This protein binds this small molecule.
Small molecule (SMILES): CC(C)Cc1ccc([C@H](C)C(=O)N[C@@H](Cc2ccccc2)C(=O)O)cc1

Binding-site contacts:
Ligand atom C21 contacts residue THR50 of chain 1.A at 3.9 Å.
Ligand atom C3 contacts residue PRO330 of chain 1.A at 3.5 Å (hydrophobic).
Ligand atom C21 contacts residue PHE43 of chain 1.A at 3.9 Å (hydrophobic).
Ligand atom C9 contacts residue ALA331 of chain 1.A at 3.9 Å (hydrophobic).
Ligand atom O1 contacts residue TYR52 of chain 1.A at 2.6 Å (h-bond).
Ligand atom O2 contacts residue GLN74 of chain 1.A at 2.9 Å (h-bond).
Ligand atom O3 contacts residue ALA75 of chain 1.A at 3.0 Å (h-bond).
Ligand atom C6 contacts residue MET186 of chain 1.A at 3.8 Å (hydrophobic).
Ligand atom C15 contacts residue SER73 of chain 1.A at 3.7 Å.
Ligand atom O3 contacts residue GLN74 of chain 1.A at 3.4 Å (h-bond).
Ligand atom C22 contacts residue TYR52 of chain 1.A at 3.8 Å (hydrophobic).
Ligand atom C2 contacts residue LEU438 of chain 1.A at 3.5 Å (hydrophobic).
Ligand atom O3 contacts residue SER73 of chain 1.A at 3.6 Å.
Ligand atom C16 contacts residue LEU21 of chain 1.A at 3.8 Å (hydrophobic).
Ligand atom C4 contacts residue LEU438 of chain 1.A at 3.7 Å (hydrophobic).
Ligand atom C3 contacts residue ALA329 of chain 1.A at 3.9 Å (hydrophobic).
Ligand atom C20 contacts residue ARG48 of chain 1.A at 3.5 Å.
Ligand atom C15 contacts residue GLN74 of chain 1.A at 3.5 Å.
Ligand atom C18 contacts residue LEU21 of chain 1.A at 3.4 Å (hydrophobic).
Ligand atom C13 contacts residue TYR52 of chain 1.A at 3.7 Å (hydrophobic).
Ligand atom C17 contacts residue LEU21 of chain 1.A at 3.4 Å (hydrophobic).
Ligand atom C3 contacts residue ALA331 of chain 1.A at 3.5 Å (hydrophobic).
Ligand atom O2 contacts residue SER73 of chain 1.A at 3.4 Å.
Ligand atom C6 contacts residue LEU438 of chain 1.A at 3.9 Å (hydrophobic).
Ligand atom C17 contacts residue ARG48 of chain 1.A at 3.5 Å.
Ligand atom O3 contacts residue LEU189 of chain 1.A at 3.7 Å.
Ligand atom C18 contacts residue ARG48 of chain 1.A at 3.6 Å.
Ligand atom C15 contacts residue ARG48 of chain 1.A at 3.8 Å.
Ligand atom C22 contacts residue LEU21 of chain 1.A at 3.8 Å (hydrophobic).
Ligand atom C12 contacts residue ALA331 of chain 1.A at 3.6 Å (hydrophobic).
Ligand atom C10 contacts residue SER73 of chain 1.A at 3.9 Å.
Ligand atom C19 contacts residue LEU21 of chain 1.A at 3.9 Å (hydrophobic).
Ligand atom C21 contacts residue ARG48 of chain 1.A at 3.3 Å.
Ligand atom C3 contacts residue LEU438 of chain 1.A at 3.8 Å (hydrophobic).
Ligand atom O2 contacts residue ARG48 of chain 1.A at 2.9 Å (salt-bridge).
Ligand atom C2 contacts residue PHE88 of chain 1.A at 3.7 Å (hydrophobic).
Ligand atom C7 contacts residue VAL27 of chain 1.A at 3.9 Å (hydrophobic).
Ligand atom C22 contacts residue ARG48 of chain 1.A at 3.4 Å.
Ligand atom C19 contacts residue ARG48 of chain 1.A at 3.6 Å.
Ligand atom O1 contacts residue LEU30 of chain 1.A at 3.6 Å.

Sequence of chain 1.A:
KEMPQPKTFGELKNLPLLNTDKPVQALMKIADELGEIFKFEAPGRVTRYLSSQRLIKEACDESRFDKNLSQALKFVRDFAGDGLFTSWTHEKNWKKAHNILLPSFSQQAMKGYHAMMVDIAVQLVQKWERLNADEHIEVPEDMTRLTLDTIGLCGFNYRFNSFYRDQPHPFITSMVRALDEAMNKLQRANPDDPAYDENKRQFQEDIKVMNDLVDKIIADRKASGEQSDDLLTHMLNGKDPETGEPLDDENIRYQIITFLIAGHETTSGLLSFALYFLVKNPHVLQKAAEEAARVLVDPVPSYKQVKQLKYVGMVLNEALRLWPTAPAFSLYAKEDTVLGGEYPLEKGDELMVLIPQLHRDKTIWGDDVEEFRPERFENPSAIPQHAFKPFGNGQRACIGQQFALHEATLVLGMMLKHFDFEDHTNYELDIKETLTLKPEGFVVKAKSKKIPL